A protein and the small-molecule ligand that binds it are described below.
Small molecule (SMILES): CC(=O)N[C@@H]1[C@@H](O)[C@H](O)[C@@H](CO)O[C@H]1O

Sequence of chain 1.E:
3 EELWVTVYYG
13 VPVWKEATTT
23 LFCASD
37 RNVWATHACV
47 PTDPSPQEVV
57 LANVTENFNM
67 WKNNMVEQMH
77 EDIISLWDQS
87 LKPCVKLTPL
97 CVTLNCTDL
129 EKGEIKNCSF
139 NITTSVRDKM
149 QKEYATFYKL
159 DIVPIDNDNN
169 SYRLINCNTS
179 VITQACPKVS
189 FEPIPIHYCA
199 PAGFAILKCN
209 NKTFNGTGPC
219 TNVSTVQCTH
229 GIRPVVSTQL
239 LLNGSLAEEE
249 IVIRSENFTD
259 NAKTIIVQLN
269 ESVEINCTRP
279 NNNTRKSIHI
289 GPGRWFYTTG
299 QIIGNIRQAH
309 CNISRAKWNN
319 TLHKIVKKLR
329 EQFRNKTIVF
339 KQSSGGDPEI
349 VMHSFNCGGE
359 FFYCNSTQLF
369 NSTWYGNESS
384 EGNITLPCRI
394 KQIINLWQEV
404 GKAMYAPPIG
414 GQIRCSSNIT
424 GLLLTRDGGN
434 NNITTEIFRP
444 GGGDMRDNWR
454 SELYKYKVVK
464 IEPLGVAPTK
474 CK

Binding-site contacts:
Ligand atom C1 contacts residue ASN167 of chain 1.E at 1.5 Å.
Ligand atom N2 contacts residue ASN165 of chain 1.E at 4.4 Å.
Ligand atom C3 contacts residue ASN167 of chain 1.E at 3.9 Å.
Ligand atom O7 contacts residue ASN167 of chain 1.E at 3.4 Å (h-bond).
Ligand atom C8 contacts residue ASN165 of chain 1.E at 3.6 Å.
Ligand atom C8 contacts residue ASN167 of chain 1.E at 4.2 Å.
Ligand atom C7 contacts residue ASN167 of chain 1.E at 3.3 Å.
Ligand atom O7 contacts residue ASP166 of chain 1.E at 4.2 Å.
Ligand atom C5 contacts residue ASN167 of chain 1.E at 3.8 Å.
Ligand atom C7 contacts residue ASN165 of chain 1.E at 4.4 Å.
Ligand atom N2 contacts residue ASN167 of chain 1.E at 2.9 Å (h-bond).
Ligand atom C4 contacts residue ASN167 of chain 1.E at 4.4 Å.
Ligand atom C2 contacts residue ASN167 of chain 1.E at 2.5 Å.
Ligand atom O5 contacts residue ASN167 of chain 1.E at 2.5 Å (h-bond).
Ligand atom C7 contacts residue ASP166 of chain 1.E at 4.1 Å.
Ligand atom C8 contacts residue ASP166 of chain 1.E at 3.5 Å.